This protein binds this small molecule.
Small molecule (SMILES): C[C@@H](CON=C1c2ccccc2-c2ccccc21)C(=O)O

Binding-site contacts:
Ligand atom CAU contacts residue SER117 of chain 1.B at 4.2 Å.
Ligand atom CAL contacts residue LEU110 of chain 1.B at 4.0 Å (hydrophobic).
Ligand atom CAU contacts residue LEU110 of chain 1.B at 3.3 Å (hydrophobic).
Ligand atom CAA contacts residue THR119 of chain 1.B at 4.3 Å.
Ligand atom CAO contacts residue LEU110 of chain 1.B at 4.1 Å (hydrophobic).
Ligand atom CAS contacts residue LYS15 of chain 1.B at 4.1 Å.
Ligand atom CAR contacts residue LEU17 of chain 1.B at 3.4 Å (hydrophobic).
Ligand atom CAD contacts residue VAL121 of chain 1.B at 3.5 Å (hydrophobic).
Ligand atom CAH contacts residue ALA108 of chain 1.B at 3.4 Å (hydrophobic).
Ligand atom CAD contacts residue ALA108 of chain 1.B at 3.8 Å (hydrophobic).
Ligand atom OAC contacts residue LEU110 of chain 1.B at 3.9 Å.
Ligand atom CAK contacts residue LYS15 of chain 1.B at 3.3 Å.
Ligand atom OAN contacts residue LEU17 of chain 1.B at 4.0 Å.
Ligand atom CAP contacts residue LEU17 of chain 1.B at 3.9 Å (hydrophobic).
Ligand atom NAM contacts residue LEU17 of chain 1.B at 4.1 Å.
Ligand atom CAJ contacts residue LYS15 of chain 1.B at 4.1 Å.
Ligand atom CAG contacts residue LYS15 of chain 1.B at 3.9 Å.
Ligand atom CAL contacts residue LEU17 of chain 1.B at 4.5 Å (hydrophobic).
Ligand atom CAT contacts residue LYS15 of chain 1.B at 3.7 Å.
Ligand atom CAG contacts residue LEU17 of chain 1.B at 4.2 Å (hydrophobic).
Ligand atom CAA contacts residue LEU110 of chain 1.B at 3.8 Å (hydrophobic).
Ligand atom CAQ contacts residue ALA108 of chain 1.B at 4.0 Å (hydrophobic).
Ligand atom CAT contacts residue LEU17 of chain 1.B at 4.2 Å (hydrophobic).
Ligand atom CAH contacts residue VAL121 of chain 1.B at 4.2 Å (hydrophobic).
Ligand atom CAA contacts residue SER117 of chain 1.B at 3.1 Å.
Ligand atom CAI contacts residue LEU17 of chain 1.B at 2.8 Å (hydrophobic).
Ligand atom CAE contacts residue LEU17 of chain 1.B at 3.3 Å (hydrophobic).
Ligand atom CAF contacts residue VAL121 of chain 1.B at 4.3 Å (hydrophobic).

Sequence of chain 1.B:
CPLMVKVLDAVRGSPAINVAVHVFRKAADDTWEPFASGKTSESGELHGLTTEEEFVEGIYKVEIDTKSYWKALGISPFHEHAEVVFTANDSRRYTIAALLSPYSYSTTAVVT